Sequence of chain 2.A:
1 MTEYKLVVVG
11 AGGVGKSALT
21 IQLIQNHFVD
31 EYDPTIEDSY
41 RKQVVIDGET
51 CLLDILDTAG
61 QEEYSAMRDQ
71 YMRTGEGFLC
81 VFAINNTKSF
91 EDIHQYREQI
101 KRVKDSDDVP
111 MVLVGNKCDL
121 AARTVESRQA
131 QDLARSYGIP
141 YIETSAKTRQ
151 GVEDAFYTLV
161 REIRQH

Binding-site contacts:
Ligand atom N2 contacts residue LEU120 of chain 2.A at 3.4 Å.
Ligand atom PG contacts residue MG1 of chain 2.D at 3.2 Å.
Ligand atom C2' contacts residue VAL29 of chain 2.A at 3.5 Å (hydrophobic).
Ligand atom N7 contacts residue ASN116 of chain 2.A at 3.1 Å (h-bond).
Ligand atom C6 contacts residue LYS117 of chain 2.A at 3.5 Å.
Ligand atom O6 contacts residue LYS147 of chain 2.A at 3.5 Å (salt-bridge).
Ligand atom O3A contacts residue GLY13 of chain 2.A at 3.5 Å.
Ligand atom O1B contacts residue GLY13 of chain 2.A at 3.4 Å (h-bond).
Ligand atom O1G contacts residue PRO34 of chain 2.A at 3.4 Å.
Ligand atom O3G contacts residue GLY12 of chain 2.A at 3.5 Å.
Ligand atom O3G contacts residue LYS16 of chain 2.A at 2.6 Å (salt-bridge).
Ligand atom N1 contacts residue ASP119 of chain 2.A at 2.8 Å (salt-bridge).
Ligand atom O6 contacts residue ASP119 of chain 2.A at 3.4 Å (salt-bridge).
Ligand atom PB contacts residue MG1 of chain 2.D at 3.2 Å.
Ligand atom O1B contacts residue VAL14 of chain 2.A at 3.2 Å (h-bond).
Ligand atom N2 contacts residue ASP119 of chain 2.A at 2.9 Å (salt-bridge).
Ligand atom O2' contacts residue VAL29 of chain 2.A at 2.8 Å (h-bond).
Ligand atom O3' contacts residue ASP30 of chain 2.A at 2.8 Å (salt-bridge).
Ligand atom O1A contacts residue ALA18 of chain 2.A at 2.9 Å (h-bond).
Ligand atom O6 contacts residue SER145 of chain 2.A at 3.4 Å.
Ligand atom O1G contacts residue TYR32 of chain 2.A at 3.4 Å (h-bond).
Ligand atom O6 contacts residue ALA146 of chain 2.A at 2.8 Å (h-bond).
Ligand atom N3B contacts residue MG1 of chain 2.D at 3.3 Å.
Ligand atom O2G contacts residue THR35 of chain 2.A at 2.8 Å (h-bond).
Ligand atom O1A contacts residue GLY15 of chain 2.A at 3.1 Å.
Ligand atom O2B contacts residue LYS16 of chain 2.A at 3.4 Å (salt-bridge).
Ligand atom O2G contacts residue MG1 of chain 2.D at 2.1 Å.
Ligand atom O6 contacts residue ASN116 of chain 2.A at 3.2 Å (h-bond).
Ligand atom O6 contacts residue LYS117 of chain 2.A at 3.3 Å.
Ligand atom O3G contacts residue GLY60 of chain 2.A at 2.9 Å (h-bond).
Ligand atom O4' contacts residue LYS117 of chain 2.A at 3.3 Å (salt-bridge).
Ligand atom O2B contacts residue MG1 of chain 2.D at 2.2 Å.
Ligand atom O1A contacts residue SER17 of chain 2.A at 3.3 Å (h-bond).
Ligand atom N3B contacts residue GLY13 of chain 2.A at 3.1 Å (h-bond).
Ligand atom O2' contacts residue PHE28 of chain 2.A at 3.1 Å.
Ligand atom O3A contacts residue GLY15 of chain 2.A at 3.1 Å (h-bond).
Ligand atom O1B contacts residue GLY15 of chain 2.A at 3.0 Å (h-bond).
Ligand atom O2B contacts residue SER17 of chain 2.A at 2.8 Å (h-bond).
Ligand atom O1B contacts residue LYS16 of chain 2.A at 2.8 Å (salt-bridge).
Ligand atom O2' contacts residue ASP30 of chain 2.A at 3.1 Å (salt-bridge).

This protein binds this small molecule.
Small molecule (SMILES): Nc1nc2c(ncn2[C@@H]2O[C@H](CO[P](=O)(O)O[P](=O)(O)NP(=O)(O)O)[C@@H](O)[C@H]2O)c(=O)[nH]1